A small-molecule ligand and the protein it binds are described below.
Small molecule (SMILES): CC(=O)N[C@@H]1[C@@H](O)[C@H](O)[C@@H](CO)O[C@H]1O

Sequence of chain 1.A:
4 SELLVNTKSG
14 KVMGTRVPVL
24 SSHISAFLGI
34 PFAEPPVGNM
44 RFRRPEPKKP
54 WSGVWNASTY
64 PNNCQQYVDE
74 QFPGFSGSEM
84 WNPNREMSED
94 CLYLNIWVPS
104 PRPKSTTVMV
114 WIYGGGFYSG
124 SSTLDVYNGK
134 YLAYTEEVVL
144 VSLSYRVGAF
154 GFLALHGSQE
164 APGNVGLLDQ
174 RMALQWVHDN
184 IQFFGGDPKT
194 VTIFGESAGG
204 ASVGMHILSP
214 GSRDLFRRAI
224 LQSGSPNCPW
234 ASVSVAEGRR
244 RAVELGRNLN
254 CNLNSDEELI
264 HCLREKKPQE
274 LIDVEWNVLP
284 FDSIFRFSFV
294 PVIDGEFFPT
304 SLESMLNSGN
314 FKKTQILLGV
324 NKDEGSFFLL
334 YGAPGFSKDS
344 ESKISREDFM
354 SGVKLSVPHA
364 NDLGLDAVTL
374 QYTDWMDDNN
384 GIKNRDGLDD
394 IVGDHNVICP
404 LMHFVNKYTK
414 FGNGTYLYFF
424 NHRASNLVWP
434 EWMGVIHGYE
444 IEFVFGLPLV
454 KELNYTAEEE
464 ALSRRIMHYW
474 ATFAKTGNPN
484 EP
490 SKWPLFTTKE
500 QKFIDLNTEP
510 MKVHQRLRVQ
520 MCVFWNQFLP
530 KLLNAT

Binding-site contacts:
Ligand atom O7 contacts residue ASN59 of chain 1.A at 3.0 Å (h-bond).
Ligand atom C5 contacts residue ASN59 of chain 1.A at 3.7 Å.
Ligand atom O5 contacts residue ASN59 of chain 1.A at 2.4 Å (h-bond).
Ligand atom C3 contacts residue ASN59 of chain 1.A at 3.8 Å.
Ligand atom C1 contacts residue SER61 of chain 1.A at 3.3 Å.
Ligand atom O5 contacts residue SER61 of chain 1.A at 3.6 Å.
Ligand atom C5 contacts residue THR62 of chain 1.A at 4.1 Å.
Ligand atom N2 contacts residue ASN59 of chain 1.A at 2.9 Å (h-bond).
Ligand atom C7 contacts residue ASN59 of chain 1.A at 3.1 Å.
Ligand atom C2 contacts residue SER61 of chain 1.A at 4.4 Å.
Ligand atom C6 contacts residue THR62 of chain 1.A at 3.9 Å.
Ligand atom C4 contacts residue ASN59 of chain 1.A at 4.2 Å.
Ligand atom C2 contacts residue ASN59 of chain 1.A at 2.5 Å.
Ligand atom C1 contacts residue ASN59 of chain 1.A at 1.5 Å.
Ligand atom C8 contacts residue ASN59 of chain 1.A at 4.3 Å.
Ligand atom C5 contacts residue SER61 of chain 1.A at 3.8 Å.